Sequence of chain 1.A:
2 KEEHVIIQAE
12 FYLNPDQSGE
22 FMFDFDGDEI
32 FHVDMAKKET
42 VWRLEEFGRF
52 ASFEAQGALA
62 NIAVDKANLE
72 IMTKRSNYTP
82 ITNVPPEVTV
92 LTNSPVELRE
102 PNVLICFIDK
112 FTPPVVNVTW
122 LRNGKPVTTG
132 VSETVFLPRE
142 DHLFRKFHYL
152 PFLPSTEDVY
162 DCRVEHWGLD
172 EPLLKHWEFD

Binding-site contacts:
Ligand atom O5 contacts residue ASN78 of chain 1.A at 2.4 Å (h-bond).
Ligand atom C1 contacts residue ASN78 of chain 1.A at 1.4 Å.
Ligand atom C7 contacts residue ARG76 of chain 1.A at 4.2 Å.
Ligand atom C5 contacts residue ASN78 of chain 1.A at 3.7 Å.
Ligand atom O7 contacts residue ASN78 of chain 1.A at 3.7 Å.
Ligand atom C4 contacts residue ASN78 of chain 1.A at 4.2 Å.
Ligand atom C2 contacts residue ASN78 of chain 1.A at 2.4 Å.
Ligand atom C3 contacts residue ASN78 of chain 1.A at 3.8 Å.
Ligand atom N2 contacts residue ASN78 of chain 1.A at 2.9 Å (h-bond).
Ligand atom C8 contacts residue ARG76 of chain 1.A at 3.0 Å.
Ligand atom C8 contacts residue SER77 of chain 1.A at 3.5 Å.
Ligand atom C7 contacts residue ASN78 of chain 1.A at 3.0 Å.
Ligand atom N2 contacts residue ARG76 of chain 1.A at 4.4 Å.
Ligand atom C8 contacts residue ASN78 of chain 1.A at 3.2 Å.

A small-molecule ligand and the protein it binds are described below.
Small molecule (SMILES): CC(=O)N[C@@H]1[C@@H](O)[C@H](O)[C@@H](CO)O[C@H]1O